Binding-site contacts:
Ligand atom C9 contacts residue TYR91 of chain 1.C at 3.9 Å (hydrophobic).
Ligand atom O4 contacts residue ASN133 of chain 1.C at 3.0 Å (h-bond).
Ligand atom C9 contacts residue SER226 of chain 1.C at 4.0 Å.
Ligand atom C9 contacts residue LEU192 of chain 1.C at 4.0 Å (hydrophobic).
Ligand atom O3 contacts residue ASN133 of chain 1.C at 3.8 Å.
Ligand atom C5 contacts residue VAL131 of chain 1.C at 3.8 Å (hydrophobic).
Ligand atom O9 contacts residue HIS181 of chain 1.C at 4.1 Å.
Ligand atom O9 contacts residue SER226 of chain 1.C at 2.9 Å (h-bond).
Ligand atom O8 contacts residue GLN224 of chain 1.C at 3.3 Å (h-bond).
Ligand atom O7 contacts residue LEU192 of chain 1.C at 3.9 Å.
Ligand atom O9 contacts residue VAL188 of chain 1.C at 3.7 Å.
Ligand atom C9 contacts residue HIS181 of chain 1.C at 3.9 Å.
Ligand atom C2 contacts residue GLY223 of chain 1.C at 4.0 Å.
Ligand atom C11 contacts residue VAL152 of chain 1.C at 4.3 Å (hydrophobic).
Ligand atom C1 contacts residue GLY223 of chain 1.C at 4.1 Å.
Ligand atom C9 contacts residue VAL188 of chain 1.C at 4.1 Å (hydrophobic).
Ligand atom C6 contacts residue GLN224 of chain 1.C at 3.8 Å.
Ligand atom O8 contacts residue TYR91 of chain 1.C at 2.8 Å (h-bond).
Ligand atom C10 contacts residue ARG129 of chain 1.C at 4.1 Å.
Ligand atom C4 contacts residue VAL131 of chain 1.C at 3.9 Å (hydrophobic).
Ligand atom C1 contacts residue THR132 of chain 1.C at 3.2 Å.
Ligand atom O8 contacts residue TRP150 of chain 1.C at 3.9 Å.
Ligand atom O1 contacts residue GLY223 of chain 1.C at 4.1 Å.
Ligand atom C10 contacts residue VAL131 of chain 1.C at 3.6 Å (hydrophobic).
Ligand atom O1B contacts residue THR132 of chain 1.C at 2.5 Å (h-bond).
Ligand atom C7 contacts residue TRP150 of chain 1.C at 4.1 Å (hydrophobic).
Ligand atom N5 contacts residue VAL131 of chain 1.C at 2.8 Å (h-bond).
Ligand atom O1B contacts residue GLN224 of chain 1.C at 3.0 Å (h-bond).
Ligand atom O1A contacts residue ASN133 of chain 1.C at 2.7 Å (h-bond).
Ligand atom O9 contacts residue PRO184 of chain 1.C at 4.0 Å.
Ligand atom C8 contacts residue TYR91 of chain 1.C at 4.0 Å (hydrophobic).
Ligand atom O1A contacts residue THR132 of chain 1.C at 3.1 Å.
Ligand atom O5 contacts residue GLY223 of chain 1.C at 3.5 Å (h-bond).
Ligand atom C11 contacts residue GLY130 of chain 1.C at 4.0 Å.
Ligand atom C11 contacts residue ARG129 of chain 1.C at 3.1 Å.
Ligand atom O1B contacts residue ASN133 of chain 1.C at 4.0 Å.
Ligand atom C11 contacts residue VAL131 of chain 1.C at 3.4 Å (hydrophobic).
Ligand atom O9 contacts residue TYR91 of chain 1.C at 4.0 Å.
Ligand atom C1 contacts residue GLN224 of chain 1.C at 3.9 Å.
Ligand atom C1 contacts residue ASN133 of chain 1.C at 3.7 Å.

Sequence of chain 1.C:
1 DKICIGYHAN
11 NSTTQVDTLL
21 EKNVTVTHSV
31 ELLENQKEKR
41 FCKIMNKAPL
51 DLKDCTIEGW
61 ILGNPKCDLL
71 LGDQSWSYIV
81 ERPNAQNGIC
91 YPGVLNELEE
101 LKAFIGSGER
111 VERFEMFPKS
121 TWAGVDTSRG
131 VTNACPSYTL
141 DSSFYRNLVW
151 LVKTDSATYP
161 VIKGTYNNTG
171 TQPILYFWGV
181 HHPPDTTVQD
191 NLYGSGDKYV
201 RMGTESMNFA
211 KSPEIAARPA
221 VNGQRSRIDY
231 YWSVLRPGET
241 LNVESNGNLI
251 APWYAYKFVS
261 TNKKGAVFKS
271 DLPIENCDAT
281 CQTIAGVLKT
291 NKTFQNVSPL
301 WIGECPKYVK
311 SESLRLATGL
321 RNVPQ

The small molecule below binds the protein below.
Small molecule (SMILES): CC(=O)N[C@H]1[C@H]([C@H](O)[C@H](O)CO)O[C@@](OC[C@H]2O[C@@H](O)[C@H](O)[C@@H](O)[C@H]2O)(C(=O)O)C[C@@H]1O